Sequence of chain 1.G:
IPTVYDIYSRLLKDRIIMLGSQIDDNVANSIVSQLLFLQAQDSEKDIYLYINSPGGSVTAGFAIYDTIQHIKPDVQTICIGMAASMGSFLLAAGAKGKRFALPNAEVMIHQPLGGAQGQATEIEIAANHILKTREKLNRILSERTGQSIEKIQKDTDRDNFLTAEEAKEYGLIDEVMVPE

A protein and the small-molecule ligand that binds it are described below.
Small molecule (SMILES): CC/C=C/C(=O)N[C@@H](Cc1ccccc1)C(=O)N[C@H]1COC(=O)[C@@H]2C[C@@H](C)CN2C(=O)[C@H](C)NC(=O)[C@@H]2CCCCN2C(=O)[C@@H]2CCCN2C1=O

Sequence of chain 1.F:
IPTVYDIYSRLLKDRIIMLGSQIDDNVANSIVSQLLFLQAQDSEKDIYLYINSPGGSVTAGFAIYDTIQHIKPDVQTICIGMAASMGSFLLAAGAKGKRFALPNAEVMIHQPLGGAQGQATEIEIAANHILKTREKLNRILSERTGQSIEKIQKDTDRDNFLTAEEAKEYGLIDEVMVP

Binding-site contacts:
Ligand atom C5 contacts residue ILE29 of chain 1.F at 3.6 Å (hydrophobic).
Ligand atom CA contacts residue TYR61 of chain 1.F at 3.5 Å (hydrophobic).
Ligand atom CD2 contacts residue LEU49 of chain 1.G at 3.9 Å (hydrophobic).
Ligand atom CD2 contacts residue TYR63 of chain 1.F at 3.5 Å (hydrophobic).
Ligand atom CE contacts residue ASP27 of chain 1.F at 3.2 Å.
Ligand atom C3 contacts residue TYR63 of chain 1.F at 3.8 Å (hydrophobic).
Ligand atom O contacts residue TYR63 of chain 1.F at 2.5 Å (h-bond).
Ligand atom C3 contacts residue ILE29 of chain 1.F at 4.0 Å (hydrophobic).
Ligand atom C6 contacts residue ASP27 of chain 1.F at 2.8 Å.
Ligand atom CE contacts residue MET190 of chain 1.F at 3.9 Å (hydrophobic).
Ligand atom C contacts residue TYR63 of chain 1.F at 3.5 Å (hydrophobic).
Ligand atom CB contacts residue TYR63 of chain 1.F at 3.9 Å (hydrophobic).
Ligand atom CZ contacts residue THR80 of chain 1.G at 3.5 Å.
Ligand atom O contacts residue GLN89 of chain 1.F at 3.7 Å.
Ligand atom CA contacts residue GLN89 of chain 1.F at 3.8 Å.
Ligand atom CD1 contacts residue HIS83 of chain 1.G at 3.8 Å.
Ligand atom CE1 contacts residue THR80 of chain 1.G at 3.8 Å.
Ligand atom CZ contacts residue ILE93 of chain 1.F at 3.9 Å (hydrophobic).
Ligand atom CE2 contacts residue LEU49 of chain 1.G at 3.6 Å (hydrophobic).
Ligand atom CB contacts residue ILE91 of chain 1.F at 3.9 Å (hydrophobic).
Ligand atom CE2 contacts residue TYR63 of chain 1.F at 3.8 Å (hydrophobic).
Ligand atom C2 contacts residue LEU49 of chain 1.G at 3.9 Å (hydrophobic).
Ligand atom CE2 contacts residue ILE93 of chain 1.F at 3.8 Å (hydrophobic).
Ligand atom C2 contacts residue TYR63 of chain 1.F at 3.8 Å (hydrophobic).
Ligand atom CB contacts residue TYR61 of chain 1.F at 3.8 Å (hydrophobic).
Ligand atom CE contacts residue ILE29 of chain 1.F at 3.9 Å (hydrophobic).
Ligand atom N contacts residue TYR63 of chain 1.F at 2.9 Å (h-bond).
Ligand atom CA contacts residue TYR61 of chain 1.F at 3.6 Å (hydrophobic).
Ligand atom CZ contacts residue LEU115 of chain 1.F at 3.9 Å (hydrophobic).
Ligand atom CB contacts residue TYR61 of chain 1.F at 3.5 Å (hydrophobic).
Ligand atom O1 contacts residue GLN52 of chain 1.G at 3.5 Å (h-bond).
Ligand atom C6 contacts residue ALA53 of chain 1.G at 3.9 Å (hydrophobic).
Ligand atom CD contacts residue TYR63 of chain 1.F at 3.5 Å (hydrophobic).
Ligand atom CB contacts residue MET190 of chain 1.F at 3.9 Å (hydrophobic).
Ligand atom N contacts residue TYR61 of chain 1.F at 3.6 Å.
Ligand atom CA contacts residue TYR63 of chain 1.F at 3.9 Å (hydrophobic).
Ligand atom O contacts residue TYR61 of chain 1.F at 3.6 Å.
Ligand atom CB contacts residue GLN89 of chain 1.F at 3.2 Å.
Ligand atom C contacts residue TYR61 of chain 1.F at 3.4 Å (hydrophobic).
Ligand atom CE1 contacts residue LEU49 of chain 1.G at 3.9 Å (hydrophobic).